Sequence of chain 1.A:
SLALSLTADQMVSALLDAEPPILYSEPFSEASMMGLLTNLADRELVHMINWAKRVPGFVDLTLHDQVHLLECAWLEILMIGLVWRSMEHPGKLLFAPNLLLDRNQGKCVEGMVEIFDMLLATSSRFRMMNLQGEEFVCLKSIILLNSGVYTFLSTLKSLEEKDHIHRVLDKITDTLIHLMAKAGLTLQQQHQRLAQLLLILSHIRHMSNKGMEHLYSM

Binding-site contacts:
Ligand atom OG contacts residue GLN160 of chain 1.A at 2.6 Å (h-bond).
Ligand atom CE1 contacts residue ALA212 of chain 1.A at 3.3 Å (hydrophobic).
Ligand atom CB contacts residue GLU42 of chain 1.A at 3.3 Å.
Ligand atom CB contacts residue GLU162 of chain 1.A at 3.5 Å.
Ligand atom CZ3 contacts residue GLY161 of chain 1.A at 3.2 Å.
Ligand atom O contacts residue TRP112 of chain 1.A at 3.4 Å.
Ligand atom CD2 contacts residue ILE45 of chain 1.A at 3.4 Å (hydrophobic).
Ligand atom CZ3 contacts residue GLU162 of chain 1.A at 3.5 Å.
Ligand atom OG contacts residue GLU42 of chain 1.A at 2.6 Å (salt-bridge).
Ligand atom O contacts residue ILE45 of chain 1.A at 3.5 Å.
Ligand atom CH2 contacts residue GLY161 of chain 1.A at 3.5 Å.
Ligand atom O contacts residue ILE45 of chain 1.A at 2.8 Å (h-bond).
Ligand atom CD2 contacts residue GLY161 of chain 1.A at 3.4 Å.
Ligand atom O contacts residue TRP112 of chain 1.A at 3.1 Å (h-bond).
Ligand atom C contacts residue GLN160 of chain 1.A at 3.0 Å.
Ligand atom N contacts residue ILE45 of chain 1.A at 3.3 Å.
Ligand atom CA contacts residue GLN160 of chain 1.A at 3.4 Å.
Ligand atom CE3 contacts residue GLY161 of chain 1.A at 3.3 Å.
Ligand atom CE3 contacts residue GLU162 of chain 1.A at 3.5 Å.
Ligand atom CE1 contacts residue ILE45 of chain 1.A at 3.5 Å (hydrophobic).
Ligand atom O contacts residue GLN160 of chain 1.A at 3.2 Å (h-bond).
Ligand atom N contacts residue GLU116 of chain 1.A at 3.2 Å (salt-bridge).
Ligand atom CA contacts residue GLU162 of chain 1.A at 3.4 Å.
Ligand atom N contacts residue GLN160 of chain 1.A at 3.2 Å (h-bond).
Ligand atom O contacts residue GLY161 of chain 1.A at 2.8 Å (h-bond).
Ligand atom CD2 contacts residue PRO125 of chain 1.A at 3.5 Å (hydrophobic).
Ligand atom CE2 contacts residue GLU163 of chain 1.A at 3.4 Å.
Ligand atom CZ3 contacts residue LEU39 of chain 1.A at 3.2 Å (hydrophobic).
Ligand atom OH contacts residue GLU163 of chain 1.A at 2.6 Å (salt-bridge).
Ligand atom C contacts residue GLU162 of chain 1.A at 3.5 Å.
Ligand atom N contacts residue GLU162 of chain 1.A at 2.9 Å (salt-bridge).
Ligand atom N contacts residue GLN160 of chain 1.A at 3.2 Å (h-bond).
Ligand atom C contacts residue GLN160 of chain 1.A at 3.2 Å.
Ligand atom N contacts residue GLU162 of chain 1.A at 2.6 Å (salt-bridge).
Ligand atom CZ contacts residue GLU163 of chain 1.A at 3.4 Å.
Ligand atom CB contacts residue GLN160 of chain 1.A at 3.4 Å.
Ligand atom CG2 contacts residue PRO43 of chain 1.A at 3.6 Å (hydrophobic).
Ligand atom NH2 contacts residue LEU39 of chain 1.A at 3.5 Å.
Ligand atom C contacts residue ILE45 of chain 1.A at 3.2 Å (hydrophobic).
Ligand atom O contacts residue GLN160 of chain 1.A at 3.3 Å.

A protein and the small-molecule ligand that binds it are described below.
Small molecule (SMILES): CC(C)C[C@H](N)C(=O)N[C@H](C(=O)N[C@@H](CO)C(=O)N[C@@H](CCCN=C(N)N)C(=O)N[C@@H](CC(=O)O)C(=O)N[C@@H](Cc1ccccc1)C(=O)NCC(=O)N[C@@H](CO)C(=O)N[C@@H](CC1=CN=C2C=CC=CC12)C(=O)N[C@@H](Cc1ccc(O)cc1)C(=O)N[C@@H](C)C(=O)O)[C@@H](C)O